This small molecule binds to this protein.
Small molecule (SMILES): CC(=O)N[C@H]1[C@H](O[C@H]2[C@H](O)[C@@H](NC(C)=O)CO[C@@H]2CO)O[C@H](CO)[C@@H](O)[C@@H]1O

Binding-site contacts:
Ligand atom C6 contacts residue ASN330 of chain 1.A at 4.4 Å.
Ligand atom O7 contacts residue ASN135 of chain 1.A at 4.0 Å.
Ligand atom O6 contacts residue THR326 of chain 1.A at 3.7 Å.
Ligand atom C7 contacts residue ALA327 of chain 1.A at 4.1 Å (hydrophobic).
Ligand atom C8 contacts residue GLY131 of chain 1.A at 3.8 Å.
Ligand atom C8 contacts residue ILE128 of chain 1.A at 4.3 Å (hydrophobic).
Ligand atom C3 contacts residue ASN330 of chain 1.A at 3.9 Å.
Ligand atom O7 contacts residue ASN330 of chain 1.A at 3.1 Å (h-bond).
Ligand atom N2 contacts residue ALA327 of chain 1.A at 4.0 Å.
Ligand atom C7 contacts residue ASN330 of chain 1.A at 3.6 Å.
Ligand atom O5 contacts residue THR326 of chain 1.A at 4.1 Å.
Ligand atom C8 contacts residue ALA327 of chain 1.A at 3.8 Å (hydrophobic).
Ligand atom N2 contacts residue ASN330 of chain 1.A at 4.2 Å.
Ligand atom C7 contacts residue ASN135 of chain 1.A at 3.6 Å.
Ligand atom O3 contacts residue ALA327 of chain 1.A at 4.1 Å.
Ligand atom C3 contacts residue ASN135 of chain 1.A at 3.8 Å.
Ligand atom C2 contacts residue ASN135 of chain 1.A at 2.4 Å.
Ligand atom C1 contacts residue ASN135 of chain 1.A at 1.5 Å.
Ligand atom C2 contacts residue ASN330 of chain 1.A at 4.4 Å.
Ligand atom O6 contacts residue GLU323 of chain 1.A at 3.2 Å.
Ligand atom O4 contacts residue ASN330 of chain 1.A at 3.0 Å (h-bond).
Ligand atom C7 contacts residue GLY131 of chain 1.A at 4.5 Å.
Ligand atom O5 contacts residue ASN135 of chain 1.A at 2.2 Å (h-bond).
Ligand atom C5 contacts residue ASN330 of chain 1.A at 3.6 Å.
Ligand atom C1 contacts residue ASN330 of chain 1.A at 4.2 Å.
Ligand atom O7 contacts residue LEU132 of chain 1.A at 3.7 Å.
Ligand atom N2 contacts residue ASN135 of chain 1.A at 2.9 Å (h-bond).
Ligand atom C7 contacts residue LEU132 of chain 1.A at 4.2 Å (hydrophobic).
Ligand atom C5 contacts residue ASN135 of chain 1.A at 3.6 Å.
Ligand atom C3 contacts residue ALA327 of chain 1.A at 4.2 Å (hydrophobic).
Ligand atom C4 contacts residue ASN135 of chain 1.A at 4.2 Å.
Ligand atom C8 contacts residue ASN330 of chain 1.A at 4.1 Å.
Ligand atom N2 contacts residue GLY131 of chain 1.A at 4.5 Å.
Ligand atom C4 contacts residue ASN330 of chain 1.A at 3.6 Å.
Ligand atom C8 contacts residue LEU132 of chain 1.A at 3.9 Å (hydrophobic).
Ligand atom C6 contacts residue GLU323 of chain 1.A at 4.1 Å.

Sequence of chain 1.A:
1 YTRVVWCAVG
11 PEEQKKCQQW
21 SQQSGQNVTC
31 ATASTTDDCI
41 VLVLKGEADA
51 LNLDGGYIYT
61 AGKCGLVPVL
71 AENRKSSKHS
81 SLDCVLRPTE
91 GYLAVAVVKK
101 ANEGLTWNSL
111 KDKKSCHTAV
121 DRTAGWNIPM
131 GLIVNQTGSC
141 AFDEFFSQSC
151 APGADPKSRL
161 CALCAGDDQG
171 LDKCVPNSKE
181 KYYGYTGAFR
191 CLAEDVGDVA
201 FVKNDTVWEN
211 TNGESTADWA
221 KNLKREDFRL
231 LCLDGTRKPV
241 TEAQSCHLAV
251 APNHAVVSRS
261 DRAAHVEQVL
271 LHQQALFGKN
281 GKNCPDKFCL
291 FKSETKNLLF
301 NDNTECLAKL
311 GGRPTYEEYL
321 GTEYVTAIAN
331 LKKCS